Binding-site contacts:
Ligand atom C2 contacts residue TYR55 of chain 1.A at 3.7 Å (hydrophobic).
Ligand atom O18 contacts residue NAP1 of chain 1.C at 3.2 Å.
Ligand atom C16 contacts residue LEU54 of chain 1.A at 4.1 Å (hydrophobic).
Ligand atom C13 contacts residue HIS117 of chain 1.A at 3.9 Å.
Ligand atom C3 contacts residue NAP1 of chain 1.C at 3.4 Å.
Ligand atom C13 contacts residue LEU54 of chain 1.A at 3.8 Å (hydrophobic).
Ligand atom C7 contacts residue PHE306 of chain 1.A at 3.3 Å (hydrophobic).
Ligand atom C15 contacts residue TRP86 of chain 1.A at 4.0 Å (hydrophobic).
Ligand atom C3 contacts residue TYR24 of chain 1.A at 3.3 Å (hydrophobic).
Ligand atom C12 contacts residue PHE306 of chain 1.A at 3.6 Å (hydrophobic).
Ligand atom C11 contacts residue PHE306 of chain 1.A at 3.1 Å (hydrophobic).
Ligand atom C5 contacts residue PHE306 of chain 1.A at 3.4 Å (hydrophobic).
Ligand atom C4 contacts residue TYR24 of chain 1.A at 4.1 Å (hydrophobic).
Ligand atom C11 contacts residue LEU54 of chain 1.A at 3.5 Å (hydrophobic).
Ligand atom C5 contacts residue NAP1 of chain 1.C at 4.1 Å.
Ligand atom N9 contacts residue HIS117 of chain 1.A at 3.5 Å (h-bond).
Ligand atom C10 contacts residue SER118 of chain 1.A at 4.1 Å.
Ligand atom C16 contacts residue HIS117 of chain 1.A at 4.0 Å.
Ligand atom N1 contacts residue NAP1 of chain 1.C at 3.8 Å.
Ligand atom N9 contacts residue NAP1 of chain 1.C at 2.8 Å (h-bond).
Ligand atom C10 contacts residue ASN167 of chain 1.A at 3.6 Å.
Ligand atom C8 contacts residue PHE306 of chain 1.A at 3.1 Å (hydrophobic).
Ligand atom C6 contacts residue PHE306 of chain 1.A at 3.4 Å (hydrophobic).
Ligand atom C4 contacts residue NAP1 of chain 1.C at 3.5 Å.
Ligand atom N9 contacts residue PHE306 of chain 1.A at 3.6 Å.
Ligand atom C17 contacts residue MET120 of chain 1.A at 3.6 Å (hydrophobic).
Ligand atom C14 contacts residue PHE306 of chain 1.A at 4.1 Å (hydrophobic).
Ligand atom C10 contacts residue PHE306 of chain 1.A at 3.7 Å (hydrophobic).
Ligand atom C12 contacts residue TRP86 of chain 1.A at 3.8 Å (hydrophobic).
Ligand atom C16 contacts residue TYR55 of chain 1.A at 3.9 Å (hydrophobic).
Ligand atom C10 contacts residue NAP1 of chain 1.C at 3.9 Å.
Ligand atom O18 contacts residue HIS117 of chain 1.A at 3.1 Å (h-bond).
Ligand atom C13 contacts residue PHE306 of chain 1.A at 3.5 Å (hydrophobic).
Ligand atom C2 contacts residue TYR24 of chain 1.A at 3.7 Å (hydrophobic).
Ligand atom C13 contacts residue NAP1 of chain 1.C at 3.8 Å.
Ligand atom C14 contacts residue SER118 of chain 1.A at 3.9 Å.
Ligand atom C2 contacts residue NAP1 of chain 1.C at 3.5 Å.
Ligand atom C7 contacts residue NAP1 of chain 1.C at 3.7 Å.
Ligand atom C16 contacts residue NAP1 of chain 1.C at 3.5 Å.
Ligand atom O18 contacts residue TYR55 of chain 1.A at 3.0 Å (h-bond).

The small molecule below binds the protein below.
Small molecule (SMILES): Cc1ccc2[nH]c(C(=O)N3CC=CCC3)cc2c1

Sequence of chain 1.A:
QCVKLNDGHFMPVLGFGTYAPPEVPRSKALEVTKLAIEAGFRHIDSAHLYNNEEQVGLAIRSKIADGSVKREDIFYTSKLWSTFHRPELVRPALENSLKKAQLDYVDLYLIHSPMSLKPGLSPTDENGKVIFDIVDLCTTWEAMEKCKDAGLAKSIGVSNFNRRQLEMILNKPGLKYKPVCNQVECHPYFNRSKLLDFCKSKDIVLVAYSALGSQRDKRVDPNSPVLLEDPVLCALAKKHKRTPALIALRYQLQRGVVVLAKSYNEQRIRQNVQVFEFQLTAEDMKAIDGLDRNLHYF